A small-molecule ligand and the protein it binds are described below.
Small molecule (SMILES): OC1C(O)C(O)C(O)C(O)C1O

Sequence of chain 1.C:
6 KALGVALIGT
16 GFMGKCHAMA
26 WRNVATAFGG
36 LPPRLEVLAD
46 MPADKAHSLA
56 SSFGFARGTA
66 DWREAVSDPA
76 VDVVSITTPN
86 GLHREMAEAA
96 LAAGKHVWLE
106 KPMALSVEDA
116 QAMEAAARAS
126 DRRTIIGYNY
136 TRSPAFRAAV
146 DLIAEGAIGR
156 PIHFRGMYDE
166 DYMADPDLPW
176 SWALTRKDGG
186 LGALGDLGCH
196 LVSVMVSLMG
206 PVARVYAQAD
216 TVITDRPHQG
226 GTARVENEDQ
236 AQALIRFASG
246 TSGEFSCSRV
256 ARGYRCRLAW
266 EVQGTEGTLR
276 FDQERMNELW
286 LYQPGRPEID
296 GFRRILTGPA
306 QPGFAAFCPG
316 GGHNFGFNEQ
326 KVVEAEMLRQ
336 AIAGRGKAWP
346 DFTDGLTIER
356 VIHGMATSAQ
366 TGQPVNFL

Sequence of chain 1.D:
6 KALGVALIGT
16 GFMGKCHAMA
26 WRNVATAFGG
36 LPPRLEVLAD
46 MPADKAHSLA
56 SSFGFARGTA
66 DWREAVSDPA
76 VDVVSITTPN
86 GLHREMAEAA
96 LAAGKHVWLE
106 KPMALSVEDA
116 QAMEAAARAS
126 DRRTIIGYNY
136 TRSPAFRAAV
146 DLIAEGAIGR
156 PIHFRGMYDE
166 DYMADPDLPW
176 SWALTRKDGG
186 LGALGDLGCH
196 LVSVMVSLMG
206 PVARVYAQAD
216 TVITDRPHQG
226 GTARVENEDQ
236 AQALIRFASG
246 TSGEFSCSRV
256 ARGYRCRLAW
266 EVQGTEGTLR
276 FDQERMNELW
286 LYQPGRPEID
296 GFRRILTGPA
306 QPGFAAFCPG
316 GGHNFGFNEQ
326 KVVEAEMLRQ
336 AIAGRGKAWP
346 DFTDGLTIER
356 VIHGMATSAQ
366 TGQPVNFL

Binding-site contacts:
Ligand atom C3 contacts residue LEU192 of chain 1.D at 4.1 Å (hydrophobic).
Ligand atom C2 contacts residue NAD1 of chain 1.K at 4.0 Å.
Ligand atom O2 contacts residue HIS318 of chain 1.C at 3.6 Å.
Ligand atom O3 contacts residue ASP191 of chain 1.D at 3.5 Å (salt-bridge).
Ligand atom C3 contacts residue HIS195 of chain 1.D at 3.9 Å.
Ligand atom O6 contacts residue GLU165 of chain 1.D at 2.6 Å (salt-bridge).
Ligand atom O4 contacts residue ASP191 of chain 1.D at 3.6 Å.
Ligand atom C1 contacts residue TYR163 of chain 1.D at 3.7 Å (hydrophobic).
Ligand atom O4 contacts residue LYS106 of chain 1.D at 3.4 Å (salt-bridge).
Ligand atom C4 contacts residue NAD1 of chain 1.K at 3.5 Å.
Ligand atom C1 contacts residue LEU192 of chain 1.D at 4.0 Å (hydrophobic).
Ligand atom C5 contacts residue GLU165 of chain 1.D at 4.0 Å.
Ligand atom O2 contacts residue NAD1 of chain 1.K at 3.0 Å (h-bond).
Ligand atom C2 contacts residue GLU165 of chain 1.D at 3.9 Å.
Ligand atom C2 contacts residue TYR163 of chain 1.D at 3.4 Å (hydrophobic).
Ligand atom O3 contacts residue NAD1 of chain 1.K at 3.0 Å.
Ligand atom O4 contacts residue NAD1 of chain 1.K at 4.0 Å.
Ligand atom C2 contacts residue TYR135 of chain 1.D at 4.0 Å (hydrophobic).
Ligand atom C2 contacts residue HIS195 of chain 1.D at 4.2 Å.
Ligand atom C3 contacts residue NAD1 of chain 1.K at 3.7 Å.
Ligand atom C4 contacts residue ASP191 of chain 1.D at 4.1 Å.
Ligand atom O1 contacts residue TYR135 of chain 1.D at 3.8 Å.
Ligand atom C6 contacts residue GLU165 of chain 1.D at 3.4 Å.
Ligand atom C3 contacts residue ASP191 of chain 1.D at 3.4 Å.
Ligand atom O2 contacts residue HIS195 of chain 1.D at 4.0 Å.
Ligand atom O2 contacts residue TYR135 of chain 1.D at 3.2 Å (h-bond).
Ligand atom O1 contacts residue TYR163 of chain 1.D at 3.5 Å (h-bond).
Ligand atom C3 contacts residue LYS106 of chain 1.D at 3.8 Å.
Ligand atom O3 contacts residue LYS106 of chain 1.D at 3.0 Å (salt-bridge).
Ligand atom C4 contacts residue LYS106 of chain 1.D at 4.2 Å.
Ligand atom C1 contacts residue HIS318 of chain 1.C at 3.7 Å.
Ligand atom C2 contacts residue LEU192 of chain 1.D at 4.0 Å (hydrophobic).
Ligand atom C6 contacts residue PHE17 of chain 1.D at 4.0 Å (hydrophobic).
Ligand atom O6 contacts residue TYR167 of chain 1.D at 4.0 Å.
Ligand atom O2 contacts residue TYR163 of chain 1.D at 3.7 Å.
Ligand atom O6 contacts residue HIS318 of chain 1.C at 4.1 Å.
Ligand atom C1 contacts residue GLU165 of chain 1.D at 2.9 Å.
Ligand atom O1 contacts residue HIS318 of chain 1.C at 2.4 Å (h-bond).
Ligand atom O3 contacts residue HIS195 of chain 1.D at 2.8 Å (h-bond).
Ligand atom O1 contacts residue GLU165 of chain 1.D at 2.6 Å (salt-bridge).